This small molecule binds to this protein.
Small molecule (SMILES): O=C(O)[C@@H]1CCCN1

Sequence of chain 1.A:
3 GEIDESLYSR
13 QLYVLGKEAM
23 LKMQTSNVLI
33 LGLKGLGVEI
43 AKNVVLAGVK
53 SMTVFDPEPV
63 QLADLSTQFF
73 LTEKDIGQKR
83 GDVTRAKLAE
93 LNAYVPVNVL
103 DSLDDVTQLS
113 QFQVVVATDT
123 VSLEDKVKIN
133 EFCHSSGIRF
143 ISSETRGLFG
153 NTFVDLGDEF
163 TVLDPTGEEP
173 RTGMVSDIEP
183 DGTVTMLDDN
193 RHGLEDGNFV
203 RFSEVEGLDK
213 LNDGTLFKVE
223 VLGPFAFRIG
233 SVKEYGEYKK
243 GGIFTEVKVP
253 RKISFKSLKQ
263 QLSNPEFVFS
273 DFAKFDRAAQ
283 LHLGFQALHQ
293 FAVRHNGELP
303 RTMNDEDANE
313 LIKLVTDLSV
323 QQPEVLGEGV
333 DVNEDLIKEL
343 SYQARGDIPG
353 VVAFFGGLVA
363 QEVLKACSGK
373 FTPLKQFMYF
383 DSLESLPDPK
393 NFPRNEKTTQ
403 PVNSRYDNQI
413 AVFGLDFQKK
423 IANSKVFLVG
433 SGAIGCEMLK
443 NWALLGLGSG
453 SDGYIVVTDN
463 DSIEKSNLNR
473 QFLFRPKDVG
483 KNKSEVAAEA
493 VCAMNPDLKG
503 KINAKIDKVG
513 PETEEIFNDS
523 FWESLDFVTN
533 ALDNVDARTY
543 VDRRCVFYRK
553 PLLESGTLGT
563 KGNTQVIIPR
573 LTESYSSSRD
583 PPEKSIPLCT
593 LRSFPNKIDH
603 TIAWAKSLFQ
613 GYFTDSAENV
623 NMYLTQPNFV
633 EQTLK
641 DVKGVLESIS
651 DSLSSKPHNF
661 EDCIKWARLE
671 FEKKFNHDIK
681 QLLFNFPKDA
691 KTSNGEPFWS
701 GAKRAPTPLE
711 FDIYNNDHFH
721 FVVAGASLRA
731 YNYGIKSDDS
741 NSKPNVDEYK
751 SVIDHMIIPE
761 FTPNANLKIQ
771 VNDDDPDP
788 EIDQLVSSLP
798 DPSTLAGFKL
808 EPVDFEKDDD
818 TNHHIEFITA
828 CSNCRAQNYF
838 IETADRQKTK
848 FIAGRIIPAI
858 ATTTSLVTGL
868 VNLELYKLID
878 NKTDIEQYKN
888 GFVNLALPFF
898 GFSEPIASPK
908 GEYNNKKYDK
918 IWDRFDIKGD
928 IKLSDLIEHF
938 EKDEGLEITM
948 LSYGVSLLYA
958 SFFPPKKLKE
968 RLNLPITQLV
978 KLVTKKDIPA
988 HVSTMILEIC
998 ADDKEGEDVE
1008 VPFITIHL

Binding-site contacts:
Ligand atom CA contacts residue TYR344 of chain 1.A at 4.5 Å (hydrophobic).
Ligand atom CB contacts residue LYS340 of chain 1.A at 4.4 Å.
Ligand atom CB contacts residue ASN311 of chain 1.A at 3.0 Å.
Ligand atom O contacts residue ASN311 of chain 1.A at 3.4 Å (h-bond).
Ligand atom CA contacts residue ASN311 of chain 1.A at 3.9 Å.
Ligand atom CG contacts residue ILE314 of chain 1.A at 4.2 Å (hydrophobic).
Ligand atom CG contacts residue ASN311 of chain 1.A at 4.0 Å.
Ligand atom C contacts residue TYR344 of chain 1.A at 4.5 Å (hydrophobic).
Ligand atom CA contacts residue LYS340 of chain 1.A at 4.2 Å.
Ligand atom CB contacts residue ILE314 of chain 1.A at 4.0 Å (hydrophobic).
Ligand atom O contacts residue ASP307 of chain 1.A at 4.2 Å.
Ligand atom C contacts residue ASN311 of chain 1.A at 3.6 Å.
Ligand atom C contacts residue ASP307 of chain 1.A at 3.6 Å.